Sequence of chain 2.A:
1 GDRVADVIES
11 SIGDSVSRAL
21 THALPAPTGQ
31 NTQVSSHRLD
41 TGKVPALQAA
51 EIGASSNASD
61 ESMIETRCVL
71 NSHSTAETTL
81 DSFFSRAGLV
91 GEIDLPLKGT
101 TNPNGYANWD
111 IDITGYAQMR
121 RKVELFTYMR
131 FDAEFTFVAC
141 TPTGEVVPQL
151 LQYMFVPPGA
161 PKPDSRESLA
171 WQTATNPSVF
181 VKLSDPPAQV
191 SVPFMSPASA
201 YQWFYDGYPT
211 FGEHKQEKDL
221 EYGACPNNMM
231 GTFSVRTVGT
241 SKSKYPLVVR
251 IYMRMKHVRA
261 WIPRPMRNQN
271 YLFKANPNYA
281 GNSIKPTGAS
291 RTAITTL

Sequence of chain 2.C:
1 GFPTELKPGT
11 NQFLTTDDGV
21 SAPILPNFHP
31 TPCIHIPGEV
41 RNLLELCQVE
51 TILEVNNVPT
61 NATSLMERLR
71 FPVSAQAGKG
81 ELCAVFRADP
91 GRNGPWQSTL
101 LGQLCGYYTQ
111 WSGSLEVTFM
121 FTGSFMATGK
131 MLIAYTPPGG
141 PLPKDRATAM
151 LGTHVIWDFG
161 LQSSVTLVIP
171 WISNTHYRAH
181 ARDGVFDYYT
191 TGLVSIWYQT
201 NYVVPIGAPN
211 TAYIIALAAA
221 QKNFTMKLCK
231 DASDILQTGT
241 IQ

Binding-site contacts:
Ligand atom CAW contacts residue ASN228 of chain 2.A at 3.7 Å.
Ligand atom CAK contacts residue PHE155 of chain 2.A at 3.5 Å (hydrophobic).
Ligand atom CAI contacts residue ILE24 of chain 2.C at 3.7 Å (hydrophobic).
Ligand atom CAF contacts residue ASN228 of chain 2.A at 3.2 Å.
Ligand atom CAD contacts residue GLN202 of chain 2.A at 3.6 Å.
Ligand atom OAB contacts residue ASP112 of chain 2.A at 3.6 Å.
Ligand atom CAF contacts residue TRP203 of chain 2.A at 3.6 Å (hydrophobic).
Ligand atom CAG contacts residue THR114 of chain 2.A at 3.9 Å.
Ligand atom CAE contacts residue THR114 of chain 2.A at 3.5 Å.
Ligand atom NAY contacts residue TRP203 of chain 2.A at 3.7 Å.
Ligand atom NAZ contacts residue ASN228 of chain 2.A at 3.9 Å.
Ligand atom CAV contacts residue VAL192 of chain 2.A at 3.9 Å (hydrophobic).
Ligand atom OAS contacts residue VAL192 of chain 2.A at 3.9 Å.
Ligand atom CAM contacts residue MET195 of chain 2.A at 4.0 Å (hydrophobic).
Ligand atom CAL contacts residue PHE135 of chain 2.A at 3.7 Å (hydrophobic).
Ligand atom CAJ contacts residue PHE135 of chain 2.A at 3.8 Å (hydrophobic).
Ligand atom CAK contacts residue MET195 of chain 2.A at 3.8 Å (hydrophobic).
Ligand atom CAE contacts residue ASP112 of chain 2.A at 3.6 Å.
Ligand atom CAX contacts residue ILE111 of chain 2.A at 3.9 Å (hydrophobic).
Ligand atom OAB contacts residue TRP203 of chain 2.A at 3.7 Å.
Ligand atom CAQ contacts residue TRP203 of chain 2.A at 3.4 Å (hydrophobic).
Ligand atom CAF contacts residue GLN202 of chain 2.A at 3.6 Å.
Ligand atom OAB contacts residue ILE113 of chain 2.A at 3.3 Å (h-bond).
Ligand atom NAZ contacts residue TRP203 of chain 2.A at 3.2 Å.
Ligand atom CAV contacts residue ILE111 of chain 2.A at 3.9 Å (hydrophobic).
Ligand atom CAP contacts residue TYR201 of chain 2.A at 3.5 Å (hydrophobic).
Ligand atom CAQ contacts residue ASN228 of chain 2.A at 3.6 Å.
Ligand atom OAS contacts residue MET195 of chain 2.A at 3.1 Å.
Ligand atom CAI contacts residue PHE155 of chain 2.A at 3.5 Å (hydrophobic).
Ligand atom CAW contacts residue TRP203 of chain 2.A at 3.4 Å (hydrophobic).
Ligand atom CAL contacts residue ILE111 of chain 2.A at 3.5 Å (hydrophobic).
Ligand atom CAT contacts residue TRP203 of chain 2.A at 3.4 Å (hydrophobic).
Ligand atom CAV contacts residue MET195 of chain 2.A at 3.9 Å (hydrophobic).
Ligand atom CAG contacts residue TRP203 of chain 2.A at 3.9 Å (hydrophobic).
Ligand atom CAD contacts residue ASN228 of chain 2.A at 3.5 Å.
Ligand atom CAA contacts residue PHE135 of chain 2.A at 3.8 Å (hydrophobic).
Ligand atom CAQ contacts residue TYR201 of chain 2.A at 3.7 Å (hydrophobic).
Ligand atom CAM contacts residue ILE111 of chain 2.A at 3.6 Å (hydrophobic).
Ligand atom CAH contacts residue VAL192 of chain 2.A at 3.9 Å (hydrophobic).
Ligand atom CAG contacts residue ASP112 of chain 2.A at 3.5 Å.

The small molecule below binds the protein below.
Small molecule (SMILES): C[C@H](CCOc1ccc(I)cc1)CCN1CCN(c2ccncc2)C1=O